This protein binds this small molecule.
Small molecule (SMILES): C[C@H](CCC(=O)O)[C@H]1CC[C@H]2[C@@H]3[C@H](O)C[C@@H]4C[C@H](O)CC[C@]4(C)[C@H]3C[C@H](O)[C@]12C

Sequence of chain 1.J:
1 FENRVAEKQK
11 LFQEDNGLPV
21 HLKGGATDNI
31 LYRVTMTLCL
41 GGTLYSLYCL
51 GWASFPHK

Binding-site contacts:
Ligand atom O26 contacts residue PHE1 of chain 1.J at 4.0 Å.
Ligand atom C19 contacts residue PHE219 of chain 1.C at 4.5 Å (hydrophobic).
Ligand atom O26 contacts residue PHE225 of chain 1.C at 4.5 Å.
Ligand atom C19 contacts residue PHE164 of chain 1.C at 3.7 Å (hydrophobic).
Ligand atom C15 contacts residue LYS157 of chain 1.C at 4.1 Å.
Ligand atom C18 contacts residue PHE219 of chain 1.C at 4.5 Å (hydrophobic).
Ligand atom C6 contacts residue PHE164 of chain 1.C at 3.9 Å (hydrophobic).
Ligand atom C24 contacts residue ARG156 of chain 1.C at 3.2 Å.
Ligand atom C23 contacts residue ARG156 of chain 1.C at 3.5 Å.
Ligand atom O25 contacts residue ARG156 of chain 1.C at 3.1 Å (salt-bridge).
Ligand atom O25 contacts residue PHE1 of chain 1.J at 2.9 Å (h-bond).
Ligand atom C7 contacts residue GLN161 of chain 1.C at 4.1 Å.
Ligand atom C4 contacts residue PHE164 of chain 1.C at 3.9 Å (hydrophobic).
Ligand atom C18 contacts residue LEU223 of chain 1.C at 3.7 Å (hydrophobic).
Ligand atom C5 contacts residue PHE164 of chain 1.C at 3.8 Å (hydrophobic).
Ligand atom C24 contacts residue PHE1 of chain 1.J at 3.8 Å (hydrophobic).
Ligand atom O26 contacts residue ARG156 of chain 1.C at 3.0 Å (salt-bridge).
Ligand atom C18 contacts residue LEU160 of chain 1.C at 3.9 Å (hydrophobic).
Ligand atom C21 contacts residue PHE1 of chain 1.J at 4.0 Å (hydrophobic).
Ligand atom C6 contacts residue GLN161 of chain 1.C at 4.3 Å.
Ligand atom O7 contacts residue GLN161 of chain 1.C at 3.8 Å.
Ligand atom C16 contacts residue LYS157 of chain 1.C at 4.1 Å.

Sequence of chain 1.C:
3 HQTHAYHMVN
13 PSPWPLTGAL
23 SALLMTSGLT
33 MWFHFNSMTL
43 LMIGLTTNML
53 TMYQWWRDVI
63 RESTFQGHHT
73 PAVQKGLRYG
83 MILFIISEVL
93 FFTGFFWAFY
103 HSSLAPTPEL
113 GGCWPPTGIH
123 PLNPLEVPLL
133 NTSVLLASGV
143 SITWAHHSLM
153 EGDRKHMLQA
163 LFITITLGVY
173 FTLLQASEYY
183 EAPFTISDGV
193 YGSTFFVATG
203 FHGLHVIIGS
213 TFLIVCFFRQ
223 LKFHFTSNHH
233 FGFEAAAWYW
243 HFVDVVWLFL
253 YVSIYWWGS